Binding-site contacts:
Ligand atom C8 contacts residue SER800 of chain 1.C at 3.5 Å.
Ligand atom C4 contacts residue GLN801 of chain 1.C at 3.9 Å.
Ligand atom C3 contacts residue SER800 of chain 1.C at 3.6 Å.
Ligand atom C3 contacts residue ASN798 of chain 1.C at 3.8 Å.
Ligand atom O5 contacts residue ASN798 of chain 1.C at 2.4 Å (h-bond).
Ligand atom C1 contacts residue ASN798 of chain 1.C at 1.4 Å.
Ligand atom C4 contacts residue ASN798 of chain 1.C at 4.2 Å.
Ligand atom C8 contacts residue LYS792 of chain 1.C at 4.3 Å.
Ligand atom O4 contacts residue GLN801 of chain 1.C at 4.1 Å.
Ligand atom C7 contacts residue ASN798 of chain 1.C at 3.8 Å.
Ligand atom O6 contacts residue GLN801 of chain 1.C at 3.4 Å (h-bond).
Ligand atom C3 contacts residue GLN801 of chain 1.C at 4.0 Å.
Ligand atom O3 contacts residue SER800 of chain 1.C at 3.9 Å.
Ligand atom O7 contacts residue ASN798 of chain 1.C at 4.3 Å.
Ligand atom C2 contacts residue SER800 of chain 1.C at 3.7 Å.
Ligand atom C1 contacts residue GLN801 of chain 1.C at 3.7 Å.
Ligand atom O5 contacts residue GLN801 of chain 1.C at 3.7 Å.
Ligand atom C7 contacts residue SER800 of chain 1.C at 3.5 Å.
Ligand atom C2 contacts residue ASN798 of chain 1.C at 2.5 Å.
Ligand atom C8 contacts residue ASN798 of chain 1.C at 4.3 Å.
Ligand atom C6 contacts residue GLN801 of chain 1.C at 4.0 Å.
Ligand atom C5 contacts residue ASN798 of chain 1.C at 3.7 Å.
Ligand atom C2 contacts residue GLN801 of chain 1.C at 4.4 Å.
Ligand atom C1 contacts residue SER800 of chain 1.C at 4.0 Å.
Ligand atom C5 contacts residue GLN801 of chain 1.C at 3.1 Å.
Ligand atom N2 contacts residue SER800 of chain 1.C at 2.9 Å (h-bond).
Ligand atom N2 contacts residue ASN798 of chain 1.C at 2.9 Å (h-bond).

A small-molecule ligand and the protein it binds are described below.
Small molecule (SMILES): CC(=O)N[C@H]1[C@H](O[C@H]2[C@H](O)[C@@H](NC(C)=O)CO[C@@H]2CO)O[C@H](CO)[C@@H](O)[C@@H]1O

Sequence of chain 1.C:
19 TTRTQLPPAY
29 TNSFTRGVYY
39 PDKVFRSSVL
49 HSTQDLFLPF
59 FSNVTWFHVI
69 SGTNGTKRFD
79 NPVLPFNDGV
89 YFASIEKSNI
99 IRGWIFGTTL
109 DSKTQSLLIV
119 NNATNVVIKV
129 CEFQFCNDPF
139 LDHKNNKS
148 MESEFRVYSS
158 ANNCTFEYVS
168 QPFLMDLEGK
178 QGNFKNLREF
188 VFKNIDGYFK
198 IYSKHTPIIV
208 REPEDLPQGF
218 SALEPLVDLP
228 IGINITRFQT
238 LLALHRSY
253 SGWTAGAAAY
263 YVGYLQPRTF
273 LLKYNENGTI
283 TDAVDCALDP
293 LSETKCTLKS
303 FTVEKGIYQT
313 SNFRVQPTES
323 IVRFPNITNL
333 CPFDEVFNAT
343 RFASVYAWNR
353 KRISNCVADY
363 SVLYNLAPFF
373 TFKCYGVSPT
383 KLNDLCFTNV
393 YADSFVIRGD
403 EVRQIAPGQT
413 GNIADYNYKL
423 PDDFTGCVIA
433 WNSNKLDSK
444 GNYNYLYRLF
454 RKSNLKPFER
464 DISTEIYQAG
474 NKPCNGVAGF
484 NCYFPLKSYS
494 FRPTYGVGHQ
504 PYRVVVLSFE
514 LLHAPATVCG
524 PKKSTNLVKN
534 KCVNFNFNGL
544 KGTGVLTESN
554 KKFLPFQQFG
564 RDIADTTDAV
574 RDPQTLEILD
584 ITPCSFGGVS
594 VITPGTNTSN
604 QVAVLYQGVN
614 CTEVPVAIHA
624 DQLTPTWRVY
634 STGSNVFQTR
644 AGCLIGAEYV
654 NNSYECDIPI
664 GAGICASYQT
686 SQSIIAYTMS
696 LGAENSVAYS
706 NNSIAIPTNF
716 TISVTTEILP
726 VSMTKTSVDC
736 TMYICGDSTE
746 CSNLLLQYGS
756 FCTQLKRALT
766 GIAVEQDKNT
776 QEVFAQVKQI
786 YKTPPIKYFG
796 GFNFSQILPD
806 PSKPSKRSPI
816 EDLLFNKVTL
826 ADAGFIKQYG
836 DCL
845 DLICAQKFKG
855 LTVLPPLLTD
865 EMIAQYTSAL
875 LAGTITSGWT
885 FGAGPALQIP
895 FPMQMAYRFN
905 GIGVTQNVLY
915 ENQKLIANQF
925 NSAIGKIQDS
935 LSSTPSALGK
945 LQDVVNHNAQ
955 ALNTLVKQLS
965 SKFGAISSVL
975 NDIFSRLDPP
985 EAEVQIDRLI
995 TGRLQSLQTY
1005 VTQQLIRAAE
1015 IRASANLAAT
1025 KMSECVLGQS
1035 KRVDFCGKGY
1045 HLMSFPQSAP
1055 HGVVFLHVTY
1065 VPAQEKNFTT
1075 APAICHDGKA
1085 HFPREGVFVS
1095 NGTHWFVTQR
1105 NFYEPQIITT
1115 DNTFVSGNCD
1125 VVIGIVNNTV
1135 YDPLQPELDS